Sequence of chain 1.A:
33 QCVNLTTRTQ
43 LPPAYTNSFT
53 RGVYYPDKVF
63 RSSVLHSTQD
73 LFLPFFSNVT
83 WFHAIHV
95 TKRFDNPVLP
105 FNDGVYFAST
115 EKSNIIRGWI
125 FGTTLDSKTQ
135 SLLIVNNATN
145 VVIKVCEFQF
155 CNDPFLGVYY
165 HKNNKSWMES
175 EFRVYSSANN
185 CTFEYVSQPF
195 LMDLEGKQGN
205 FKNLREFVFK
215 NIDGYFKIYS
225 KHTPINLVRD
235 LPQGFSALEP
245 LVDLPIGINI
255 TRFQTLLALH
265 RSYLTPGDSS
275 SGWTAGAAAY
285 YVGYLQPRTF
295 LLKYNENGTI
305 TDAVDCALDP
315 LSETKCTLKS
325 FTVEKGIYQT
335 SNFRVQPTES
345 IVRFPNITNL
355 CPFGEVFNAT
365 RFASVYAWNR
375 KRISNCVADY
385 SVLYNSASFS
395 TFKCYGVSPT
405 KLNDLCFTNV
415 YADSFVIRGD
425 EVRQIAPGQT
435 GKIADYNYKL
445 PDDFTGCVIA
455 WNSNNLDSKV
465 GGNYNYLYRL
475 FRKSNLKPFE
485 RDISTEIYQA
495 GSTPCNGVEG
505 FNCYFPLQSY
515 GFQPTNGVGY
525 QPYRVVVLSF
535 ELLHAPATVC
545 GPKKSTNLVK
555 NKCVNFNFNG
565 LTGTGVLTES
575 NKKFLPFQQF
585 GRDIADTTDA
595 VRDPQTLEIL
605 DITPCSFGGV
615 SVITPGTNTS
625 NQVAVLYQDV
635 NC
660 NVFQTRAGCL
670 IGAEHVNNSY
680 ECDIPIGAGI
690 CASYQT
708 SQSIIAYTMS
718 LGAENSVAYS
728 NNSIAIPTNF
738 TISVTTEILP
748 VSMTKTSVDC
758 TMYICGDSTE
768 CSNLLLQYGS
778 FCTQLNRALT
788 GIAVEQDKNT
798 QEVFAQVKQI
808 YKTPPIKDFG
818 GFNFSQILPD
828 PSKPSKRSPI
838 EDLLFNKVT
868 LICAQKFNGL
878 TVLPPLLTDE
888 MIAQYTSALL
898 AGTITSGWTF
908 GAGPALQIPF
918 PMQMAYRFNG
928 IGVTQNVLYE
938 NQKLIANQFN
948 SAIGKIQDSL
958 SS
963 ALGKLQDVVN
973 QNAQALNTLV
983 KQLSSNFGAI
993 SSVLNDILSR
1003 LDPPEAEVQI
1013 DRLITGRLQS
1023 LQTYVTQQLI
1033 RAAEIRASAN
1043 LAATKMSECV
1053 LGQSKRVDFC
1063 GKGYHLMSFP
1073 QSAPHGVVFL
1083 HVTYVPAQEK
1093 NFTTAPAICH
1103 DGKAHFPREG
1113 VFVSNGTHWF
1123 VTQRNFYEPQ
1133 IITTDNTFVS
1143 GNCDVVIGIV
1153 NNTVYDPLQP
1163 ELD

Sequence of chain 1.E:
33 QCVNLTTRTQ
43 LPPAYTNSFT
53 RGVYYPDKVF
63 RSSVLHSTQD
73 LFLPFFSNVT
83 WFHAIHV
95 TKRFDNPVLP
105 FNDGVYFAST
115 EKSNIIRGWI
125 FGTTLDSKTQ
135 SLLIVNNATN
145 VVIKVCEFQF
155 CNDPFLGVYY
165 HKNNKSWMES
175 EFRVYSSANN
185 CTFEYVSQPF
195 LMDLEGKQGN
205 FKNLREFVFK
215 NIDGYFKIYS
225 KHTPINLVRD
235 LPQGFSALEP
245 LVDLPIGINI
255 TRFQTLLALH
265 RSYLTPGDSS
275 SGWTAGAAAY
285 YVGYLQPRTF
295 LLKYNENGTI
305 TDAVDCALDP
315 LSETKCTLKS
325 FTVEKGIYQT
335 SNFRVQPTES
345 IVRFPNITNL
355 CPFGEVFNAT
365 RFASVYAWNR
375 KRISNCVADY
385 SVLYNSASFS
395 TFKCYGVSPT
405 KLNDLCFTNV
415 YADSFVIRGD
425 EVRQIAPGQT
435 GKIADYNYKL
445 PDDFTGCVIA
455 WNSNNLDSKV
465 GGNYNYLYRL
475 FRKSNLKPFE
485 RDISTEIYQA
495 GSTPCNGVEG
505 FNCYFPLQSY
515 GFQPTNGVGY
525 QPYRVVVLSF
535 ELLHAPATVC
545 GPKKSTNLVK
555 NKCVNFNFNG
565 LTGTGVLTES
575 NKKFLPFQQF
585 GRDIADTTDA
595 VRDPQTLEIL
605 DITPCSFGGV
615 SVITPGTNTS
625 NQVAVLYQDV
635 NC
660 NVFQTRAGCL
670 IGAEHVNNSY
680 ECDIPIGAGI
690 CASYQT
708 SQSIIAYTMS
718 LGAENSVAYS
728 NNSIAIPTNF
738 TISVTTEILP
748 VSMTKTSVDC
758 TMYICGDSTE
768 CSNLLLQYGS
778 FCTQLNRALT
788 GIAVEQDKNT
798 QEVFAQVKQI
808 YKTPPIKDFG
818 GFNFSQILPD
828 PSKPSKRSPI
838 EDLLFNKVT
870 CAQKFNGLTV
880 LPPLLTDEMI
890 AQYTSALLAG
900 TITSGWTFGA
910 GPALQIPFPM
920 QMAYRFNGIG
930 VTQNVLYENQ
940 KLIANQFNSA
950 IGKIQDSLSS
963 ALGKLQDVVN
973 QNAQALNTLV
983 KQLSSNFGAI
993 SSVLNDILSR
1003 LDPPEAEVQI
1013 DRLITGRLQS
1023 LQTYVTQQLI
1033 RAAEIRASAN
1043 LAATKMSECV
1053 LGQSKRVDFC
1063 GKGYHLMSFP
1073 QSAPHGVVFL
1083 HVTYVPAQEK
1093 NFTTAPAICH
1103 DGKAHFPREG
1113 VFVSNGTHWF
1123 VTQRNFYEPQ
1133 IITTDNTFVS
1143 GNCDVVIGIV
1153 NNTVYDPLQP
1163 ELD

This protein binds this small molecule.
Small molecule (SMILES): CC(=O)N[C@@H]1[C@@H](O)[C@H](O)[C@@H](CO)O[C@H]1O

Binding-site contacts:
Ligand atom C2 contacts residue ASN301 of chain 1.A at 2.4 Å.
Ligand atom C2 contacts residue LYS577 of chain 1.E at 3.1 Å.
Ligand atom C4 contacts residue ASN301 of chain 1.A at 4.2 Å.
Ligand atom C7 contacts residue LYS577 of chain 1.E at 4.3 Å.
Ligand atom N2 contacts residue ASN301 of chain 1.A at 2.8 Å (h-bond).
Ligand atom C1 contacts residue ASN301 of chain 1.A at 1.4 Å.
Ligand atom C5 contacts residue ASN301 of chain 1.A at 3.7 Å.
Ligand atom N2 contacts residue LYS577 of chain 1.E at 3.1 Å (salt-bridge).
Ligand atom C3 contacts residue ASN301 of chain 1.A at 3.8 Å.
Ligand atom O7 contacts residue ASN301 of chain 1.A at 3.8 Å.
Ligand atom O3 contacts residue LYS577 of chain 1.E at 3.5 Å (salt-bridge).
Ligand atom C1 contacts residue LYS577 of chain 1.E at 4.4 Å.
Ligand atom C3 contacts residue LYS577 of chain 1.E at 3.9 Å.
Ligand atom O5 contacts residue ASN301 of chain 1.A at 2.4 Å (h-bond).
Ligand atom C7 contacts residue ASN301 of chain 1.A at 3.5 Å.